Sequence of chain 1.C:
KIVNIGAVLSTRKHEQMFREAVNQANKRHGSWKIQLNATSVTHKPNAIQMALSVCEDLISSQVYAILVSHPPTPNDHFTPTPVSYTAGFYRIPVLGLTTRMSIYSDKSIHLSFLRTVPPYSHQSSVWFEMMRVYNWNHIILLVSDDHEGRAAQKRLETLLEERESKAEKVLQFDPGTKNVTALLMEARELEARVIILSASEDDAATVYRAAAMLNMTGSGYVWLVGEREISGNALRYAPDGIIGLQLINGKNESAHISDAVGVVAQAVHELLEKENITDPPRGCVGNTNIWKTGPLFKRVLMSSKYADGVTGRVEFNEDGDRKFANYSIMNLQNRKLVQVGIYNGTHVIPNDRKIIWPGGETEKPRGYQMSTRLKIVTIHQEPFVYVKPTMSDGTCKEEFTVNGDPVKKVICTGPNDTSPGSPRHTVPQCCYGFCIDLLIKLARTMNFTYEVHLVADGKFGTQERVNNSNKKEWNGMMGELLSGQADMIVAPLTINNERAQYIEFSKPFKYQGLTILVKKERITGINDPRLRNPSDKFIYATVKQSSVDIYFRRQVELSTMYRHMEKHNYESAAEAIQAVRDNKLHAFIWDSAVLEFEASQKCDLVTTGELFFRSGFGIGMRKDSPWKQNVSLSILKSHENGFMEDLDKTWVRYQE

The small molecule below binds the protein below.
Small molecule (SMILES): CC(=O)N[C@@H]1[C@@H](O)[C@H](O)[C@@H](CO)O[C@H]1O

Binding-site contacts:
Ligand atom C3 contacts residue ASN471 of chain 1.C at 3.9 Å.
Ligand atom C5 contacts residue ASN471 of chain 1.C at 3.6 Å.
Ligand atom N2 contacts residue ASN471 of chain 1.C at 3.1 Å (h-bond).
Ligand atom C4 contacts residue ASN471 of chain 1.C at 4.3 Å.
Ligand atom C2 contacts residue ASN471 of chain 1.C at 2.7 Å.
Ligand atom O5 contacts residue ASN471 of chain 1.C at 2.4 Å (h-bond).
Ligand atom C1 contacts residue ASN471 of chain 1.C at 1.5 Å.
Ligand atom O7 contacts residue ASN471 of chain 1.C at 3.0 Å (h-bond).
Ligand atom C7 contacts residue ASN471 of chain 1.C at 3.4 Å.